A small-molecule ligand and the protein it binds are described below.
Small molecule (SMILES): CC(=O)N[C@@H]1[C@@H](O)[C@H](O)[C@@H](CO)O[C@H]1O

Sequence of chain 1.A:
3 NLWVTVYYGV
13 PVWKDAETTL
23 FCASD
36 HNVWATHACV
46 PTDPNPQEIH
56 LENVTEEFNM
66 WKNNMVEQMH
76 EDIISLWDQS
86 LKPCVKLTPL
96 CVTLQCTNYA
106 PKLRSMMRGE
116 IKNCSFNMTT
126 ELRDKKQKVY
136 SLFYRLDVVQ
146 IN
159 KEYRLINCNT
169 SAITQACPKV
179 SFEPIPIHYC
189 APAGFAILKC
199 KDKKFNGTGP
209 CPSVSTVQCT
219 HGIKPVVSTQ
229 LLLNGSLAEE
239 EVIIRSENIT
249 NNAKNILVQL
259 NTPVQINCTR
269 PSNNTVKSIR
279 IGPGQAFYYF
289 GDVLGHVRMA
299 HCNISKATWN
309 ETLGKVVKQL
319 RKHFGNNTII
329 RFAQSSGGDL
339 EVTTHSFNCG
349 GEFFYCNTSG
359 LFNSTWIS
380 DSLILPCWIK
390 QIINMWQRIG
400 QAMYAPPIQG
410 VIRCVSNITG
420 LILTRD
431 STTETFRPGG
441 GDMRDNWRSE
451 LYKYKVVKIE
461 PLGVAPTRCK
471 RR

Binding-site contacts:
Ligand atom C8 contacts residue SER244 of chain 1.A at 3.0 Å.
Ligand atom N2 contacts residue ASN204 of chain 1.A at 2.9 Å (h-bond).
Ligand atom C1 contacts residue ASN204 of chain 1.A at 1.4 Å.
Ligand atom C2 contacts residue THR206 of chain 1.A at 4.0 Å.
Ligand atom C2 contacts residue ASN204 of chain 1.A at 2.4 Å.
Ligand atom C8 contacts residue ILE247 of chain 1.A at 4.2 Å (hydrophobic).
Ligand atom N2 contacts residue THR206 of chain 1.A at 3.6 Å.
Ligand atom O5 contacts residue ASN204 of chain 1.A at 2.4 Å (h-bond).
Ligand atom C5 contacts residue ASN204 of chain 1.A at 3.7 Å.
Ligand atom C7 contacts residue THR206 of chain 1.A at 4.5 Å.
Ligand atom C7 contacts residue SER244 of chain 1.A at 4.5 Å.
Ligand atom C8 contacts residue ASN204 of chain 1.A at 4.3 Å.
Ligand atom C4 contacts residue ASN204 of chain 1.A at 4.2 Å.
Ligand atom C1 contacts residue THR206 of chain 1.A at 3.7 Å.
Ligand atom C7 contacts residue ASN204 of chain 1.A at 3.1 Å.
Ligand atom C3 contacts residue THR206 of chain 1.A at 4.1 Å.
Ligand atom O7 contacts residue HIS321 of chain 1.A at 4.4 Å.
Ligand atom O7 contacts residue ASN204 of chain 1.A at 3.0 Å (h-bond).
Ligand atom C3 contacts residue ASN204 of chain 1.A at 3.8 Å.
Ligand atom O5 contacts residue THR206 of chain 1.A at 4.5 Å.